Sequence of chain 51.C:
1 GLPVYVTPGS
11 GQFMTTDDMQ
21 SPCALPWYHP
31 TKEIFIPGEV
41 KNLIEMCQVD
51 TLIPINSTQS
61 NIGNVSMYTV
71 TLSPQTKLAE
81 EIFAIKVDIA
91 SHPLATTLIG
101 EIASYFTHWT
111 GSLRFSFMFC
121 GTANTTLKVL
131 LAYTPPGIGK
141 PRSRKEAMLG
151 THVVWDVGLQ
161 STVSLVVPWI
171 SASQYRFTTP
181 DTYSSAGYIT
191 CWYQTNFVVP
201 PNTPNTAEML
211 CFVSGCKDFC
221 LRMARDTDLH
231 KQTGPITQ

Sequence of chain 51.A:
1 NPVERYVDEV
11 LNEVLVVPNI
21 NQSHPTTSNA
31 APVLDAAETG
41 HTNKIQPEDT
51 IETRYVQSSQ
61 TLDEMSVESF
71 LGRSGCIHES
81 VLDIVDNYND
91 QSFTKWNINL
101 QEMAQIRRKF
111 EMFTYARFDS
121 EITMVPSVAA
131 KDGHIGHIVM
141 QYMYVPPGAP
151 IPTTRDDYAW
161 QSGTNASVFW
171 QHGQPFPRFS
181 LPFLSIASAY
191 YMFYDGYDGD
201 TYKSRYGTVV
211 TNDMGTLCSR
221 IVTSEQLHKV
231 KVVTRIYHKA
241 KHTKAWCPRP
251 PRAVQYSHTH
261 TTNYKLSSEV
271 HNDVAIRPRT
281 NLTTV

Binding-site contacts:
Ligand atom O1 contacts residue MET214 of chain 51.A at 3.2 Å.
Ligand atom CM2 contacts residue ILE236 of chain 51.A at 4.0 Å (hydrophobic).
Ligand atom N3A contacts residue LEU217 of chain 51.A at 3.4 Å.
Ligand atom O5A contacts residue TYR144 of chain 51.A at 3.1 Å.
Ligand atom C5B contacts residue TYR144 of chain 51.A at 3.6 Å (hydrophobic).
Ligand atom O1 contacts residue LEU100 of chain 51.A at 4.0 Å.
Ligand atom CM3 contacts residue TYR190 of chain 51.A at 3.9 Å (hydrophobic).
Ligand atom C4B contacts residue PHE179 of chain 51.A at 3.9 Å (hydrophobic).
Ligand atom C4 contacts residue TYR190 of chain 51.A at 3.8 Å (hydrophobic).
Ligand atom CM2 contacts residue ILE122 of chain 51.A at 3.7 Å (hydrophobic).
Ligand atom C1A contacts residue TYR144 of chain 51.A at 3.1 Å (hydrophobic).
Ligand atom CM6 contacts residue LEU181 of chain 51.A at 3.7 Å (hydrophobic).
Ligand atom CM6 contacts residue TYR144 of chain 51.A at 3.7 Å (hydrophobic).
Ligand atom C2A contacts residue PHE179 of chain 51.A at 3.3 Å (hydrophobic).
Ligand atom C1C contacts residue MET214 of chain 51.A at 3.7 Å (hydrophobic).
Ligand atom CM4 contacts residue TYR142 of chain 51.A at 3.1 Å (hydrophobic).
Ligand atom C2C contacts residue ILE98 of chain 51.A at 4.0 Å (hydrophobic).
Ligand atom C4A contacts residue PHE179 of chain 51.A at 3.3 Å (hydrophobic).
Ligand atom C1A contacts residue PHE179 of chain 51.A at 3.5 Å (hydrophobic).
Ligand atom O1B contacts residue ILE98 of chain 51.A at 2.9 Å.
Ligand atom CM6 contacts residue LEU184 of chain 51.A at 3.4 Å (hydrophobic).
Ligand atom C1B contacts residue ILE98 of chain 51.A at 3.6 Å (hydrophobic).
Ligand atom C2B contacts residue ILE122 of chain 51.A at 3.9 Å (hydrophobic).
Ligand atom CM4 contacts residue VAL168 of chain 51.A at 3.5 Å (hydrophobic).
Ligand atom C6B contacts residue LEU181 of chain 51.A at 3.3 Å (hydrophobic).
Ligand atom C4B contacts residue LEU181 of chain 51.A at 3.8 Å (hydrophobic).
Ligand atom C3 contacts residue LEU100 of chain 51.A at 3.9 Å (hydrophobic).
Ligand atom O5A contacts residue ALA166 of chain 51.A at 3.9 Å.
Ligand atom N3A contacts residue PHE179 of chain 51.A at 3.0 Å.
Ligand atom C4A contacts residue TYR144 of chain 51.A at 3.8 Å (hydrophobic).
Ligand atom C5 contacts residue MET214 of chain 51.A at 3.6 Å (hydrophobic).
Ligand atom O5A contacts residue PHE179 of chain 51.A at 3.7 Å.
Ligand atom CM4 contacts residue PHE179 of chain 51.A at 3.9 Å (hydrophobic).
Ligand atom N2 contacts residue LEU100 of chain 51.A at 3.8 Å.
Ligand atom C2B contacts residue ILE98 of chain 51.A at 3.9 Å (hydrophobic).
Ligand atom C5B contacts residue LEU181 of chain 51.A at 3.3 Å (hydrophobic).
Ligand atom C6B contacts residue ILE98 of chain 51.A at 3.6 Å (hydrophobic).
Ligand atom N2 contacts residue MET214 of chain 51.A at 3.8 Å.
Ligand atom C1B contacts residue LEU181 of chain 51.A at 3.8 Å (hydrophobic).
Ligand atom C2A contacts residue TYR144 of chain 51.A at 3.7 Å (hydrophobic).

A small-molecule ligand and the protein it binds are described below.
Small molecule (SMILES): Cc1cc(CCCOc2c(C)cc(-c3coc(C)n3)cc2C)on1